The small molecule below binds the protein below.
Small molecule (SMILES): CCCCCCCC(=O)OC[C@H](COP(=O)(O)OC[C@H](N)C(=O)O)OC(=O)CCCCCCC

Sequence of chain 1.F:
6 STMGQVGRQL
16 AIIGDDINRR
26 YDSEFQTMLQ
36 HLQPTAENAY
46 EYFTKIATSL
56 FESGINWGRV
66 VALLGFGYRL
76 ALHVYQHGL

Binding-site contacts:
Ligand atom C7A contacts residue GLY72 of chain 1.F at 4.2 Å.
Ligand atom CA contacts residue ALA44 of chain 1.F at 4.0 Å (hydrophobic).
Ligand atom C2A contacts residue GLY72 of chain 1.F at 3.6 Å.
Ligand atom C3G contacts residue TYR45 of chain 1.F at 3.9 Å (hydrophobic).
Ligand atom OXT contacts residue TYR45 of chain 1.F at 2.6 Å (h-bond).
Ligand atom CA contacts residue TYR45 of chain 1.F at 3.4 Å (hydrophobic).
Ligand atom C contacts residue ALA44 of chain 1.F at 3.8 Å (hydrophobic).
Ligand atom C contacts residue GLU42 of chain 1.F at 3.1 Å.
Ligand atom C6A contacts residue LEU69 of chain 1.F at 4.1 Å (hydrophobic).
Ligand atom N contacts residue ALA41 of chain 1.F at 2.2 Å (h-bond).
Ligand atom C contacts residue TYR45 of chain 1.F at 3.4 Å (hydrophobic).
Ligand atom C contacts residue ASN43 of chain 1.F at 4.1 Å.
Ligand atom CB contacts residue TYR45 of chain 1.F at 3.8 Å (hydrophobic).
Ligand atom N contacts residue ASN43 of chain 1.F at 3.9 Å.
Ligand atom N contacts residue GLU42 of chain 1.F at 3.3 Å.
Ligand atom O1A contacts residue LEU75 of chain 1.F at 4.2 Å.
Ligand atom OXT contacts residue ALA44 of chain 1.F at 3.0 Å (h-bond).
Ligand atom OXT contacts residue ASN43 of chain 1.F at 3.0 Å.
Ligand atom O1G contacts residue ALA76 of chain 1.F at 3.8 Å.
Ligand atom C1A contacts residue PHE48 of chain 1.F at 4.0 Å (hydrophobic).
Ligand atom O1A contacts residue TYR45 of chain 1.F at 3.5 Å.
Ligand atom C5A contacts residue GLY72 of chain 1.F at 4.0 Å.
Ligand atom C2A contacts residue PHE48 of chain 1.F at 3.9 Å (hydrophobic).
Ligand atom O contacts residue GLU42 of chain 1.F at 3.0 Å (salt-bridge).
Ligand atom C7A contacts residue TYR73 of chain 1.F at 3.7 Å (hydrophobic).
Ligand atom OXT contacts residue GLU46 of chain 1.F at 2.6 Å (salt-bridge).
Ligand atom C5A contacts residue PHE48 of chain 1.F at 4.1 Å (hydrophobic).
Ligand atom C1G contacts residue ALA44 of chain 1.F at 3.5 Å (hydrophobic).
Ligand atom O1A contacts residue ALA44 of chain 1.F at 3.5 Å (h-bond).
Ligand atom CA contacts residue GLU42 of chain 1.F at 4.0 Å.
Ligand atom O1G contacts residue ALA44 of chain 1.F at 4.2 Å.
Ligand atom C contacts residue GLU46 of chain 1.F at 3.8 Å.
Ligand atom C1A contacts residue LEU75 of chain 1.F at 4.1 Å (hydrophobic).
Ligand atom O1A contacts residue PHE48 of chain 1.F at 3.2 Å.
Ligand atom CA contacts residue ALA41 of chain 1.F at 3.7 Å (hydrophobic).
Ligand atom C7A contacts residue LEU69 of chain 1.F at 3.9 Å (hydrophobic).
Ligand atom C4A contacts residue GLY72 of chain 1.F at 4.0 Å.
Ligand atom N contacts residue ALA44 of chain 1.F at 3.9 Å.
Ligand atom OXT contacts residue GLU42 of chain 1.F at 3.3 Å (salt-bridge).
Ligand atom OG contacts residue TYR45 of chain 1.F at 3.1 Å.